This small molecule binds to this protein.
Small molecule (SMILES): O=C(c1c(O)cc(O)cc1O)n1cccc1

Binding-site contacts:
Ligand atom C9 contacts residue VAL179 of chain 1.A at 4.2 Å (hydrophobic).
Ligand atom C10 contacts residue ALA48 of chain 1.A at 4.3 Å (hydrophobic).
Ligand atom C4 contacts residue MET91 of chain 1.A at 4.0 Å (hydrophobic).
Ligand atom C6 contacts residue ASN44 of chain 1.A at 3.8 Å.
Ligand atom O2 contacts residue ALA48 of chain 1.A at 3.4 Å.
Ligand atom O1 contacts residue MET91 of chain 1.A at 3.5 Å.
Ligand atom C7 contacts residue ILE89 of chain 1.A at 3.5 Å (hydrophobic).
Ligand atom C11 contacts residue LYS51 of chain 1.A at 3.3 Å.
Ligand atom C7 contacts residue GLY90 of chain 1.A at 3.5 Å.
Ligand atom C5 contacts residue THR177 of chain 1.A at 4.0 Å.
Ligand atom C5 contacts residue ASN44 of chain 1.A at 3.9 Å.
Ligand atom C3 contacts residue ASN44 of chain 1.A at 4.2 Å.
Ligand atom C11 contacts residue ALA48 of chain 1.A at 4.2 Å (hydrophobic).
Ligand atom C10 contacts residue ILE89 of chain 1.A at 3.6 Å (hydrophobic).
Ligand atom O4 contacts residue VAL179 of chain 1.A at 3.7 Å.
Ligand atom O1 contacts residue THR177 of chain 1.A at 2.8 Å (h-bond).
Ligand atom O4 contacts residue LEU41 of chain 1.A at 3.7 Å.
Ligand atom C3 contacts residue THR177 of chain 1.A at 3.8 Å.
Ligand atom C5 contacts residue ASP86 of chain 1.A at 3.5 Å.
Ligand atom C7 contacts residue MET91 of chain 1.A at 4.1 Å (hydrophobic).
Ligand atom C9 contacts residue ASN44 of chain 1.A at 3.4 Å.
Ligand atom O2 contacts residue THR177 of chain 1.A at 3.4 Å.
Ligand atom O4 contacts residue ASN44 of chain 1.A at 3.3 Å.
Ligand atom C2 contacts residue ALA48 of chain 1.A at 3.9 Å (hydrophobic).
Ligand atom C3 contacts residue ASP86 of chain 1.A at 3.5 Å.
Ligand atom O4 contacts residue PHE131 of chain 1.A at 4.2 Å.
Ligand atom O3 contacts residue MET91 of chain 1.A at 3.6 Å.
Ligand atom C7 contacts residue ALA48 of chain 1.A at 3.9 Å (hydrophobic).
Ligand atom O2 contacts residue ASP86 of chain 1.A at 2.6 Å (salt-bridge).
Ligand atom C1 contacts residue MET91 of chain 1.A at 4.2 Å (hydrophobic).
Ligand atom C1 contacts residue THR177 of chain 1.A at 4.1 Å.
Ligand atom O1 contacts residue GLY90 of chain 1.A at 3.8 Å.
Ligand atom C2 contacts residue THR177 of chain 1.A at 3.8 Å.
Ligand atom C10 contacts residue LYS51 of chain 1.A at 3.6 Å.
Ligand atom N1 contacts residue ALA48 of chain 1.A at 3.6 Å.
Ligand atom O2 contacts residue SER45 of chain 1.A at 4.1 Å.
Ligand atom C5 contacts residue SER45 of chain 1.A at 4.0 Å.
Ligand atom C3 contacts residue ALA48 of chain 1.A at 4.1 Å (hydrophobic).
Ligand atom C2 contacts residue MET91 of chain 1.A at 4.0 Å (hydrophobic).
Ligand atom C8 contacts residue ALA48 of chain 1.A at 3.8 Å (hydrophobic).

Sequence of chain 1.A:
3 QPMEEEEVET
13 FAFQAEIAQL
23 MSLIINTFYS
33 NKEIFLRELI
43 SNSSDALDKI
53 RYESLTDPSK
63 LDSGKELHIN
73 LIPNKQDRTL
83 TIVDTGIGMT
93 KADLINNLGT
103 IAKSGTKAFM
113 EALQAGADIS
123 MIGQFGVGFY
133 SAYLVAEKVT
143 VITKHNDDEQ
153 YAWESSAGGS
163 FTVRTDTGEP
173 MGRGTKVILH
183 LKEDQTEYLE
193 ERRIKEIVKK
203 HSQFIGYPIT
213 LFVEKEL